The protein below binds the small molecule below.
Small molecule (SMILES): CC(=O)N[C@@H]1[C@@H](O)[C@H](O)[C@@H](CO)O[C@H]1O

Binding-site contacts:
Ligand atom O5 contacts residue ASN5 of chain 2.A at 2.4 Å (h-bond).
Ligand atom C5 contacts residue ASN154 of chain 2.A at 3.5 Å.
Ligand atom C7 contacts residue ASN5 of chain 2.A at 3.6 Å.
Ligand atom C7 contacts residue ASN2 of chain 2.A at 3.9 Å.
Ligand atom N2 contacts residue ASN2 of chain 2.A at 3.9 Å.
Ligand atom C4 contacts residue ASN5 of chain 2.A at 4.2 Å.
Ligand atom C5 contacts residue ASN5 of chain 2.A at 3.7 Å.
Ligand atom C6 contacts residue ASN154 of chain 2.A at 4.0 Å.
Ligand atom N2 contacts residue ASN5 of chain 2.A at 2.9 Å (h-bond).
Ligand atom C2 contacts residue ASN5 of chain 2.A at 2.4 Å.
Ligand atom O3 contacts residue ASN2 of chain 2.A at 3.7 Å.
Ligand atom O7 contacts residue ASN5 of chain 2.A at 3.9 Å.
Ligand atom C1 contacts residue ASN154 of chain 2.A at 3.9 Å.
Ligand atom N2 contacts residue PHE3 of chain 2.A at 2.8 Å (h-bond).
Ligand atom C1 contacts residue PHE3 of chain 2.A at 4.1 Å (hydrophobic).
Ligand atom C8 contacts residue ASN4 of chain 2.A at 4.5 Å.
Ligand atom O5 contacts residue ASN154 of chain 2.A at 3.8 Å.
Ligand atom C8 contacts residue PHE3 of chain 2.A at 3.2 Å (hydrophobic).
Ligand atom C8 contacts residue ASN2 of chain 2.A at 3.6 Å.
Ligand atom C7 contacts residue PHE3 of chain 2.A at 3.5 Å (hydrophobic).
Ligand atom C2 contacts residue PHE3 of chain 2.A at 3.9 Å (hydrophobic).
Ligand atom C3 contacts residue ASN5 of chain 2.A at 3.8 Å.
Ligand atom C1 contacts residue ASN5 of chain 2.A at 1.4 Å.

Sequence of chain 2.A:
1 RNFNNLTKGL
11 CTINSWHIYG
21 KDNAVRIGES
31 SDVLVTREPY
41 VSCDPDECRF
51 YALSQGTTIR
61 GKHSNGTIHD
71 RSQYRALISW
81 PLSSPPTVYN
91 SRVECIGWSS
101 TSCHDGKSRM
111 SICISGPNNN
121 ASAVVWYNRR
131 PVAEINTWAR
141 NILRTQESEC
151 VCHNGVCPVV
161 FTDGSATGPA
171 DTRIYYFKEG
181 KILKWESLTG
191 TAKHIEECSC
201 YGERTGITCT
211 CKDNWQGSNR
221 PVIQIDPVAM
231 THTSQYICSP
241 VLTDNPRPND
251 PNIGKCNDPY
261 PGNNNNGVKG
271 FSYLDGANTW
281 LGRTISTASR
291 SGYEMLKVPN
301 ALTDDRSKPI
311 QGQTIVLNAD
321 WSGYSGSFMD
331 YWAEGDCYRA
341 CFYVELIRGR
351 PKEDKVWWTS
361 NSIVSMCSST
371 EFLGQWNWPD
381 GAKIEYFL